Sequence of chain 1.F:
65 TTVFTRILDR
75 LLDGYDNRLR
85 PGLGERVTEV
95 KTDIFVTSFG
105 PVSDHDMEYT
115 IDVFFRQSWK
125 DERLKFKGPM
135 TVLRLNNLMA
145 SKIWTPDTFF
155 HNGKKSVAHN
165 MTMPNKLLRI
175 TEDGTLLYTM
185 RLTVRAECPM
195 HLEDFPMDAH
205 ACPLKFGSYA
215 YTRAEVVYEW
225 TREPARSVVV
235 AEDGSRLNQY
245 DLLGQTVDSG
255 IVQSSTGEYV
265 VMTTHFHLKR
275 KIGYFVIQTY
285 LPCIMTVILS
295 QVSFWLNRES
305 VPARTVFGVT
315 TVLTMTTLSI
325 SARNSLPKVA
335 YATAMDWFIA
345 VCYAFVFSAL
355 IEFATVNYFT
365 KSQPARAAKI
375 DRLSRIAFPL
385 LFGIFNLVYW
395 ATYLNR

Sequence of chain 1.E:
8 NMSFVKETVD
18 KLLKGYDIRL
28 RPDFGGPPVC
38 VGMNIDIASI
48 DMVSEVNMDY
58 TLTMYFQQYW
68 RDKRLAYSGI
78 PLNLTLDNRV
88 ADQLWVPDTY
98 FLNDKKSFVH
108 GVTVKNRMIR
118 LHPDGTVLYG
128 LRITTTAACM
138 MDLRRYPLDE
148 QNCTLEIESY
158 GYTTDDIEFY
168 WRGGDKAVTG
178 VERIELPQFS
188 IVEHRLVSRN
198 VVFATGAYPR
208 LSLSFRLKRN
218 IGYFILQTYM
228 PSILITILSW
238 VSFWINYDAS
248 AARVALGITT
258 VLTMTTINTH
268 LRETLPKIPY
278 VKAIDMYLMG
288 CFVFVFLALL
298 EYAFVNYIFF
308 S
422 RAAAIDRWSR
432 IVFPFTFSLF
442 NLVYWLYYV

The small molecule below binds the protein below.
Small molecule (SMILES): NCCCC(=O)O

Binding-site contacts:
Ligand atom CD contacts residue TYR97 of chain 1.E at 3.3 Å (hydrophobic).
Ligand atom C contacts residue LEU171 of chain 1.F at 3.9 Å (hydrophobic).
Ligand atom CD contacts residue TYR157 of chain 1.E at 3.3 Å (hydrophobic).
Ligand atom O contacts residue ARG120 of chain 1.F at 3.3 Å (salt-bridge).
Ligand atom CG contacts residue TYR157 of chain 1.E at 3.8 Å (hydrophobic).
Ligand atom N contacts residue TYR97 of chain 1.E at 3.0 Å (h-bond).
Ligand atom CG contacts residue TYR205 of chain 1.E at 3.4 Å (hydrophobic).
Ligand atom OXT contacts residue ARG120 of chain 1.F at 4.1 Å.
Ligand atom O contacts residue TYR205 of chain 1.E at 4.0 Å.
Ligand atom CB contacts residue TYR97 of chain 1.E at 4.1 Å (hydrophobic).
Ligand atom OXT contacts residue THR183 of chain 1.F at 3.1 Å.
Ligand atom CD contacts residue GLU155 of chain 1.E at 3.2 Å.
Ligand atom O contacts residue THR183 of chain 1.F at 4.4 Å.
Ligand atom OXT contacts residue PHE118 of chain 1.F at 3.8 Å.
Ligand atom N contacts residue TYR205 of chain 1.E at 4.0 Å.
Ligand atom CB contacts residue PHE118 of chain 1.F at 4.0 Å (hydrophobic).
Ligand atom CB contacts residue TYR157 of chain 1.E at 3.7 Å (hydrophobic).
Ligand atom C contacts residue TYR205 of chain 1.E at 4.1 Å (hydrophobic).
Ligand atom CG contacts residue LEU171 of chain 1.F at 4.0 Å (hydrophobic).
Ligand atom CG contacts residue THR202 of chain 1.E at 3.5 Å.
Ligand atom N contacts residue PHE200 of chain 1.E at 3.2 Å.
Ligand atom C contacts residue THR202 of chain 1.E at 3.4 Å.
Ligand atom N contacts residue GLU155 of chain 1.E at 2.2 Å (salt-bridge).
Ligand atom CD contacts residue PHE118 of chain 1.F at 4.4 Å (hydrophobic).
Ligand atom C contacts residue ARG120 of chain 1.F at 4.0 Å.
Ligand atom C contacts residue THR183 of chain 1.F at 4.1 Å.
Ligand atom CD contacts residue TYR205 of chain 1.E at 4.3 Å (hydrophobic).
Ligand atom OXT contacts residue LEU171 of chain 1.F at 4.0 Å.
Ligand atom OXT contacts residue TYR157 of chain 1.E at 3.8 Å.
Ligand atom N contacts residue PHE118 of chain 1.F at 4.1 Å.
Ligand atom O contacts residue THR202 of chain 1.E at 2.5 Å (h-bond).
Ligand atom N contacts residue SER156 of chain 1.E at 4.4 Å.
Ligand atom CD contacts residue SER156 of chain 1.E at 3.9 Å.
Ligand atom O contacts residue LEU171 of chain 1.F at 4.4 Å.